Binding-site contacts:
Ligand atom O7 contacts residue ASN25 of chain 1.B at 4.2 Å.
Ligand atom O5 contacts residue ASN25 of chain 1.A at 2.3 Å (h-bond).
Ligand atom O7 contacts residue ASN25 of chain 1.A at 4.3 Å.
Ligand atom C2 contacts residue ASN25 of chain 1.A at 2.6 Å.
Ligand atom C5 contacts residue ASN25 of chain 1.A at 3.6 Å.
Ligand atom C3 contacts residue ASN25 of chain 1.A at 3.9 Å.
Ligand atom O7 contacts residue NAG1 of chain 1.M at 3.3 Å (h-bond).
Ligand atom C1 contacts residue ASN25 of chain 1.A at 1.4 Å.
Ligand atom C8 contacts residue TYR26 of chain 1.B at 4.4 Å (hydrophobic).
Ligand atom C7 contacts residue ASN25 of chain 1.A at 3.5 Å.
Ligand atom C7 contacts residue ASN25 of chain 1.B at 4.3 Å.
Ligand atom N2 contacts residue ASN25 of chain 1.B at 4.5 Å.
Ligand atom O5 contacts residue THR23 of chain 1.A at 4.5 Å.
Ligand atom C1 contacts residue THR23 of chain 1.A at 4.0 Å.
Ligand atom N2 contacts residue NAG1 of chain 1.M at 4.1 Å.
Ligand atom N2 contacts residue ASN25 of chain 1.A at 2.9 Å (h-bond).
Ligand atom C2 contacts residue NAG1 of chain 1.M at 3.7 Å.
Ligand atom C1 contacts residue NAG1 of chain 1.M at 4.4 Å.
Ligand atom C8 contacts residue NAG1 of chain 1.M at 4.2 Å.
Ligand atom C7 contacts residue NAG1 of chain 1.M at 3.9 Å.
Ligand atom C8 contacts residue ASN25 of chain 1.A at 3.8 Å.
Ligand atom C8 contacts residue ASN25 of chain 1.B at 3.3 Å.
Ligand atom C4 contacts residue ASN25 of chain 1.A at 4.2 Å.

Sequence of chain 1.B:
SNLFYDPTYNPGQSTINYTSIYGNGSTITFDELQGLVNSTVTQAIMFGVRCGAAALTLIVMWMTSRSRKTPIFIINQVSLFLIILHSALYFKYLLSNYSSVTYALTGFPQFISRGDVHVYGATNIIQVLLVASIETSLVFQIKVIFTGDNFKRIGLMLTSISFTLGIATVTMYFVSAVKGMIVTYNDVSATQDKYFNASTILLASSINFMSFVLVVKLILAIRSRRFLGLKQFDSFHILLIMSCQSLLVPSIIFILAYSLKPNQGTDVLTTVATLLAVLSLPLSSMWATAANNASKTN

Sequence of chain 1.A:
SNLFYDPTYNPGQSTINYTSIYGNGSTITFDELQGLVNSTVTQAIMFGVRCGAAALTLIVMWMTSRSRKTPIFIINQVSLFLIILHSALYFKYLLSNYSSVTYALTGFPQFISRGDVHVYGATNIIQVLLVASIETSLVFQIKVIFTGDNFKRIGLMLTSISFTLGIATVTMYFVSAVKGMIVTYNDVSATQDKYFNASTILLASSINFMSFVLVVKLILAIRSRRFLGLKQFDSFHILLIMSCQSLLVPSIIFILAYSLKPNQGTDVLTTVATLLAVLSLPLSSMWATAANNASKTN

This protein binds this small molecule.
Small molecule (SMILES): CC(=O)N[C@@H]1[C@@H](O)[C@H](O)[C@@H](CO)O[C@H]1O